Sequence of chain 1.B:
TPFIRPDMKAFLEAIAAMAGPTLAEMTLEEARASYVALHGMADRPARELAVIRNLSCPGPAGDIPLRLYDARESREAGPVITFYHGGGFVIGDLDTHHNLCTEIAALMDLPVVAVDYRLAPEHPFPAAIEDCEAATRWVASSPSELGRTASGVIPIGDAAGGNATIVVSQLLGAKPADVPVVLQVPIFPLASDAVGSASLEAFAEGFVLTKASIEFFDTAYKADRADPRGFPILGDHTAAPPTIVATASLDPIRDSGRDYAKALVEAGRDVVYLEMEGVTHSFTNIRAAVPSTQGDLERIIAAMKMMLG

Sequence of chain 1.A:
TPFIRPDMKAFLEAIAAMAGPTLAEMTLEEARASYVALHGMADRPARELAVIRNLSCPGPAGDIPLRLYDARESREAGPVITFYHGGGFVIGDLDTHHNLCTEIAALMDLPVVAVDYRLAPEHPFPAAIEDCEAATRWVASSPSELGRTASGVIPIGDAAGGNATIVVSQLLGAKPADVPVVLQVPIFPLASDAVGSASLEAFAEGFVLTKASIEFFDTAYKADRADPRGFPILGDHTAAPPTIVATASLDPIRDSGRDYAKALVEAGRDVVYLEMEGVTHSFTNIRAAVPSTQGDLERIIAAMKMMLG

Binding-site contacts:
Ligand atom O contacts residue ALA267 of chain 1.B at 4.5 Å.
Ligand atom C6 contacts residue ALA198 of chain 1.A at 4.4 Å (hydrophobic).
Ligand atom OXT contacts residue ARG254 of chain 1.A at 3.7 Å.
Ligand atom OXT contacts residue ARG258 of chain 1.A at 3.2 Å (salt-bridge).
Ligand atom CD contacts residue ALA202 of chain 1.A at 4.1 Å (hydrophobic).
Ligand atom C contacts residue ARG254 of chain 1.A at 3.8 Å.
Ligand atom CG contacts residue ALA202 of chain 1.A at 4.3 Å (hydrophobic).
Ligand atom O contacts residue ARG254 of chain 1.A at 4.0 Å.
Ligand atom CG contacts residue ARG254 of chain 1.A at 3.5 Å.
Ligand atom O contacts residue ARG258 of chain 1.A at 3.2 Å (salt-bridge).
Ligand atom CB contacts residue ARG254 of chain 1.A at 3.2 Å.
Ligand atom CA contacts residue ARG254 of chain 1.A at 4.0 Å.
Ligand atom C contacts residue ARG258 of chain 1.A at 3.8 Å.
Ligand atom CD contacts residue ARG254 of chain 1.A at 3.3 Å.
Ligand atom CG contacts residue PHE203 of chain 1.A at 3.9 Å (hydrophobic).
Ligand atom C6 contacts residue ALA202 of chain 1.A at 3.9 Å (hydrophobic).

A small-molecule ligand and the protein it binds are described below.
Small molecule (SMILES): CCCCCC(=O)O